This small molecule binds to this protein.
Small molecule (SMILES): O[C@@H]1[C@@H](O)[C@H](O)OC[C@H]1O

Sequence of chain 2.A:
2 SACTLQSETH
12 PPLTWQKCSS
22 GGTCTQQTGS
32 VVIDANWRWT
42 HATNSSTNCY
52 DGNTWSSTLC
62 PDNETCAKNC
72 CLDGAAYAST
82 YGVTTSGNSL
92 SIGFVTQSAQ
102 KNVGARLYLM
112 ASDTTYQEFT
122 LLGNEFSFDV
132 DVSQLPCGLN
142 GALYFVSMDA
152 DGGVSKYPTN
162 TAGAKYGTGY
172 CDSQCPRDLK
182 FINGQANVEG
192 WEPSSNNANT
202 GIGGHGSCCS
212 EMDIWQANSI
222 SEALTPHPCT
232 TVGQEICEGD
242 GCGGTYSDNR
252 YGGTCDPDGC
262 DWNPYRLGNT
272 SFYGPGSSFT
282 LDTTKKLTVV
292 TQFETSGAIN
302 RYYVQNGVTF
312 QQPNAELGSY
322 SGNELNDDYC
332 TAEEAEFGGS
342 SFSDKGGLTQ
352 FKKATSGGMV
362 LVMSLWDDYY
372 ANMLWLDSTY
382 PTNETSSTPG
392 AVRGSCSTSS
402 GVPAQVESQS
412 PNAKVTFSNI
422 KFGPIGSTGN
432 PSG

Binding-site contacts:
Ligand atom O5 contacts residue ARG251 of chain 2.A at 4.4 Å.
Ligand atom C3 contacts residue GLN175 of chain 2.A at 3.9 Å.
Ligand atom O4 contacts residue ASP214 of chain 2.A at 4.5 Å.
Ligand atom O4 contacts residue XYP1 of chain 2.C at 2.5 Å.
Ligand atom C4 contacts residue GLN175 of chain 2.A at 4.4 Å.
Ligand atom O5 contacts residue PRO258 of chain 2.A at 4.2 Å.
Ligand atom O4 contacts residue PRO258 of chain 2.A at 4.2 Å.
Ligand atom O1 contacts residue ARG251 of chain 2.A at 3.5 Å (salt-bridge).
Ligand atom C2 contacts residue TRP376 of chain 2.A at 4.0 Å (hydrophobic).
Ligand atom O3 contacts residue XYP1 of chain 2.C at 3.6 Å (h-bond).
Ligand atom C5 contacts residue PRO258 of chain 2.A at 3.6 Å (hydrophobic).
Ligand atom O4 contacts residue TRP376 of chain 2.A at 4.3 Å.
Ligand atom C1 contacts residue ARG251 of chain 2.A at 3.2 Å.
Ligand atom O1 contacts residue TRP376 of chain 2.A at 4.3 Å.
Ligand atom C4 contacts residue PRO258 of chain 2.A at 4.1 Å (hydrophobic).
Ligand atom O4 contacts residue HIS228 of chain 2.A at 4.0 Å.
Ligand atom C1 contacts residue ASP259 of chain 2.A at 4.4 Å.
Ligand atom C3 contacts residue TRP376 of chain 2.A at 4.3 Å (hydrophobic).
Ligand atom O2 contacts residue TRP376 of chain 2.A at 4.5 Å.
Ligand atom O4 contacts residue GLN175 of chain 2.A at 3.9 Å.
Ligand atom C4 contacts residue TRP376 of chain 2.A at 3.9 Å (hydrophobic).
Ligand atom C3 contacts residue XYP1 of chain 2.C at 4.2 Å.
Ligand atom C2 contacts residue ARG251 of chain 2.A at 3.7 Å.
Ligand atom O5 contacts residue TRP376 of chain 2.A at 4.2 Å.
Ligand atom O2 contacts residue ARG251 of chain 2.A at 3.2 Å (salt-bridge).
Ligand atom O3 contacts residue TRP376 of chain 2.A at 3.8 Å.
Ligand atom C5 contacts residue HIS228 of chain 2.A at 4.1 Å.
Ligand atom C3 contacts residue ARG251 of chain 2.A at 4.1 Å.
Ligand atom C5 contacts residue ASP259 of chain 2.A at 3.3 Å.
Ligand atom C5 contacts residue TRP376 of chain 2.A at 4.4 Å (hydrophobic).
Ligand atom C1 contacts residue PRO258 of chain 2.A at 3.9 Å (hydrophobic).
Ligand atom O3 contacts residue GLN175 of chain 2.A at 4.3 Å.
Ligand atom O3 contacts residue THR246 of chain 2.A at 4.5 Å.
Ligand atom O1 contacts residue ASP259 of chain 2.A at 4.3 Å.
Ligand atom C4 contacts residue XYP1 of chain 2.C at 3.7 Å.
Ligand atom O2 contacts residue THR246 of chain 2.A at 4.2 Å.
Ligand atom C3 contacts residue PRO258 of chain 2.A at 4.0 Å (hydrophobic).
Ligand atom O5 contacts residue ASP259 of chain 2.A at 3.8 Å.